Binding-site contacts:
Ligand atom S1 contacts residue ASP244 of chain 1.A at 3.7 Å.
Ligand atom F3 contacts residue TRP131 of chain 1.A at 3.4 Å.
Ligand atom N1 contacts residue ASP48 of chain 1.A at 2.9 Å (salt-bridge).
Ligand atom F1 contacts residue ARG144 of chain 1.A at 3.8 Å.
Ligand atom N2 contacts residue ASP48 of chain 1.A at 2.5 Å (salt-bridge).
Ligand atom F3 contacts residue ILE126 of chain 1.A at 3.5 Å.
Ligand atom C16 contacts residue GLY246 of chain 1.A at 3.1 Å.
Ligand atom C9 contacts residue TYR87 of chain 1.A at 3.9 Å (hydrophobic).
Ligand atom S1 contacts residue GLY246 of chain 1.A at 3.3 Å (h-bond).
Ligand atom F4 contacts residue ILE126 of chain 1.A at 3.7 Å.
Ligand atom F4 contacts residue GLY27 of chain 1.A at 3.5 Å.
Ligand atom C4 contacts residue TYR87 of chain 1.A at 3.8 Å (hydrophobic).
Ligand atom N2 contacts residue GLY246 of chain 1.A at 3.5 Å (h-bond).
Ligand atom C5 contacts residue TYR87 of chain 1.A at 3.8 Å (hydrophobic).
Ligand atom C1 contacts residue GLY246 of chain 1.A at 3.7 Å.
Ligand atom N2 contacts residue ASP244 of chain 1.A at 2.8 Å (salt-bridge).
Ligand atom F2 contacts residue PHE124 of chain 1.A at 3.2 Å.
Ligand atom N2 contacts residue GLY50 of chain 1.A at 3.4 Å.
Ligand atom F6 contacts residue GLY29 of chain 1.A at 3.3 Å.
Ligand atom C13 contacts residue GLY246 of chain 1.A at 3.4 Å.
Ligand atom C4 contacts residue PHE124 of chain 1.A at 3.7 Å (hydrophobic).
Ligand atom S1 contacts residue THR247 of chain 1.A at 3.8 Å.
Ligand atom F4 contacts residue GLY29 of chain 1.A at 3.4 Å.
Ligand atom C13 contacts residue ASP48 of chain 1.A at 3.4 Å.
Ligand atom C8 contacts residue ILE134 of chain 1.A at 3.5 Å (hydrophobic).
Ligand atom F5 contacts residue THR248 of chain 1.A at 2.7 Å.
Ligand atom N3 contacts residue GLY246 of chain 1.A at 2.7 Å (h-bond).
Ligand atom F3 contacts residue PHE124 of chain 1.A at 3.3 Å.
Ligand atom C10 contacts residue TYR87 of chain 1.A at 3.5 Å (hydrophobic).
Ligand atom F5 contacts residue GLY27 of chain 1.A at 3.1 Å.
Ligand atom O1 contacts residue SER51 of chain 1.A at 3.3 Å.
Ligand atom F6 contacts residue GOL1 of chain 1.H at 3.3 Å.
Ligand atom C11 contacts residue TYR87 of chain 1.A at 3.7 Å (hydrophobic).
Ligand atom F4 contacts residue GLN28 of chain 1.A at 3.3 Å.
Ligand atom C5 contacts residue PHE124 of chain 1.A at 3.7 Å (hydrophobic).
Ligand atom C15 contacts residue LEU46 of chain 1.A at 3.6 Å (hydrophobic).
Ligand atom C8 contacts residue ASP48 of chain 1.A at 3.6 Å.
Ligand atom F5 contacts residue GOL1 of chain 1.H at 3.7 Å.
Ligand atom F1 contacts residue VAL85 of chain 1.A at 3.9 Å.
Ligand atom F2 contacts residue TYR87 of chain 1.A at 3.0 Å.

This small molecule binds to this protein.
Small molecule (SMILES): NC1=N[C@@]2(c3cc(CNCC(F)(F)F)c(F)cc3F)CO[C@@H](CF)C[C@H]2CS1

Sequence of chain 1.A:
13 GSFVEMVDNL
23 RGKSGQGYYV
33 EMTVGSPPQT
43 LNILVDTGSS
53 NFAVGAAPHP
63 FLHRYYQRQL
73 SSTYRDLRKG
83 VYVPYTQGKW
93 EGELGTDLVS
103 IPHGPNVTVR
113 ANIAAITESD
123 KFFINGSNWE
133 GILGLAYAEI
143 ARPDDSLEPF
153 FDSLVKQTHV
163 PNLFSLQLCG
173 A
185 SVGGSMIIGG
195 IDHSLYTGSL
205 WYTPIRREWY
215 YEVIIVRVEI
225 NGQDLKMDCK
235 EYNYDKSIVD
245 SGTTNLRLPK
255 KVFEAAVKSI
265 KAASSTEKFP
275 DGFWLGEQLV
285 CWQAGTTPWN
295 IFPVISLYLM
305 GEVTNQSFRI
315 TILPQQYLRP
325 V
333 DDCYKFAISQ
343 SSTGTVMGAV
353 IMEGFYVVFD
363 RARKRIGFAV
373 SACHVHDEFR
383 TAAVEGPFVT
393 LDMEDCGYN